Binding-site contacts:
Ligand atom C9 contacts residue ASN142 of chain 1.A at 3.2 Å.
Ligand atom O2 contacts residue THR24 of chain 1.A at 4.1 Å.
Ligand atom C8 contacts residue ASN142 of chain 1.A at 3.2 Å.
Ligand atom O1 contacts residue SER46 of chain 1.A at 4.4 Å.
Ligand atom C5 contacts residue THR25 of chain 1.A at 4.2 Å.
Ligand atom CL1 contacts residue ASN142 of chain 1.A at 3.3 Å.
Ligand atom C2 contacts residue GLY143 of chain 1.A at 3.9 Å.
Ligand atom N contacts residue HIS41 of chain 1.A at 4.1 Å.
Ligand atom O1 contacts residue THR25 of chain 1.A at 4.3 Å.
Ligand atom N contacts residue ASN142 of chain 1.A at 4.2 Å.
Ligand atom N contacts residue GLY143 of chain 1.A at 4.2 Å.
Ligand atom O contacts residue CYS145 of chain 1.A at 2.9 Å (h-bond).
Ligand atom O contacts residue LEU27 of chain 1.A at 4.3 Å.
Ligand atom C2 contacts residue THR25 of chain 1.A at 4.1 Å.
Ligand atom C contacts residue CYS145 of chain 1.A at 1.8 Å (hydrophobic).
Ligand atom C1 contacts residue GLY143 of chain 1.A at 3.9 Å.
Ligand atom O2 contacts residue THR25 of chain 1.A at 3.6 Å.
Ligand atom C2 contacts residue THR26 of chain 1.A at 3.2 Å.
Ligand atom O contacts residue ASN142 of chain 1.A at 4.0 Å.
Ligand atom C10 contacts residue ASN142 of chain 1.A at 4.0 Å.
Ligand atom N contacts residue CYS145 of chain 1.A at 4.0 Å.
Ligand atom S contacts residue THR25 of chain 1.A at 4.1 Å.
Ligand atom C4 contacts residue ASN142 of chain 1.A at 3.8 Å.
Ligand atom C contacts residue HIS41 of chain 1.A at 3.3 Å.
Ligand atom C2 contacts residue LEU27 of chain 1.A at 4.0 Å (hydrophobic).
Ligand atom C1 contacts residue CYS145 of chain 1.A at 2.8 Å (hydrophobic).
Ligand atom O2 contacts residue THR26 of chain 1.A at 4.4 Å.
Ligand atom N1 contacts residue THR25 of chain 1.A at 3.7 Å.
Ligand atom C1 contacts residue HIS41 of chain 1.A at 4.0 Å.
Ligand atom C3 contacts residue ASN142 of chain 1.A at 4.2 Å.
Ligand atom C6 contacts residue ASN142 of chain 1.A at 4.3 Å.
Ligand atom O contacts residue GLY143 of chain 1.A at 2.9 Å (h-bond).
Ligand atom C1 contacts residue ASN142 of chain 1.A at 4.3 Å.
Ligand atom C7 contacts residue ASN142 of chain 1.A at 3.9 Å.
Ligand atom O contacts residue SER144 of chain 1.A at 3.4 Å (h-bond).
Ligand atom C3 contacts residue THR26 of chain 1.A at 3.7 Å.
Ligand atom C3 contacts residue GLY143 of chain 1.A at 4.2 Å.
Ligand atom C contacts residue HIS164 of chain 1.A at 4.0 Å.
Ligand atom C3 contacts residue THR25 of chain 1.A at 4.2 Å.
Ligand atom C5 contacts residue HIS41 of chain 1.A at 3.8 Å.

Sequence of chain 1.A:
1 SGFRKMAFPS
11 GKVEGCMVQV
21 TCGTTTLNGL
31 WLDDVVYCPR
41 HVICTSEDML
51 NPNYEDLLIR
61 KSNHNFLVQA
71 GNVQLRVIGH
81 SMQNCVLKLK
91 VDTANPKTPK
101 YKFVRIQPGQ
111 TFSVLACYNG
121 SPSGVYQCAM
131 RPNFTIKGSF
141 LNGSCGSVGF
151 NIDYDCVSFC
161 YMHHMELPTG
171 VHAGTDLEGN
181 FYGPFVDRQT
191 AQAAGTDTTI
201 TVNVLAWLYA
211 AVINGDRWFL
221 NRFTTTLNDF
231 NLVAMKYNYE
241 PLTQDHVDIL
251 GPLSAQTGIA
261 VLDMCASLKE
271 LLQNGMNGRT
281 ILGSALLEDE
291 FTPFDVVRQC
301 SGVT

This small molecule binds to this protein.
Small molecule (SMILES): CC(=O)N1CCN(S(=O)(=O)c2ccc(Cl)cc2)CC1